The protein below binds the small molecule below.
Small molecule (SMILES): COc1ccccc1/C(=C/c1coc2nc(N)nc(N)c12)CC(C)C

Sequence of chain 1.A:
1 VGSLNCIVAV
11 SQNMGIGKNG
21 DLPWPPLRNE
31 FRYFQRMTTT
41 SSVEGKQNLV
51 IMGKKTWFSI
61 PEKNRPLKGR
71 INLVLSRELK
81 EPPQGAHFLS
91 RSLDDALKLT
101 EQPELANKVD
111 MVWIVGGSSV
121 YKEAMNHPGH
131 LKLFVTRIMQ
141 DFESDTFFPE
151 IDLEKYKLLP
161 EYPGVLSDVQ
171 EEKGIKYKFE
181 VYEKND

Binding-site contacts:
Ligand atom CAA contacts residue PHE34 of chain 1.A at 3.8 Å (hydrophobic).
Ligand atom N3 contacts residue VAL8 of chain 1.A at 3.4 Å.
Ligand atom N1 contacts residue PHE34 of chain 1.A at 3.8 Å.
Ligand atom NAC contacts residue GLU30 of chain 1.A at 2.8 Å (salt-bridge).
Ligand atom CAF contacts residue SER59 of chain 1.A at 3.6 Å.
Ligand atom C2 contacts residue GLU30 of chain 1.A at 3.6 Å.
Ligand atom CAB contacts residue PHE31 of chain 1.A at 3.5 Å (hydrophobic).
Ligand atom CAL contacts residue PHE34 of chain 1.A at 3.6 Å (hydrophobic).
Ligand atom CAI contacts residue SER59 of chain 1.A at 3.5 Å.
Ligand atom N3 contacts residue ALA9 of chain 1.A at 3.5 Å (h-bond).
Ligand atom OAP contacts residue ILE7 of chain 1.A at 3.1 Å (h-bond).
Ligand atom CAE contacts residue NDP1 of chain 1.B at 3.8 Å.
Ligand atom C2 contacts residue ALA9 of chain 1.A at 3.6 Å (hydrophobic).
Ligand atom C4 contacts residue PHE34 of chain 1.A at 3.4 Å (hydrophobic).
Ligand atom OAP contacts residue NDP1 of chain 1.B at 3.3 Å (h-bond).
Ligand atom OAP contacts residue PHE34 of chain 1.A at 3.6 Å.
Ligand atom NAC contacts residue THR136 of chain 1.A at 3.6 Å (h-bond).
Ligand atom NAC contacts residue VAL8 of chain 1.A at 3.5 Å (h-bond).
Ligand atom OAP contacts residue TYR121 of chain 1.A at 3.7 Å.
Ligand atom CAG contacts residue SER59 of chain 1.A at 3.2 Å.
Ligand atom N3 contacts residue PHE34 of chain 1.A at 3.5 Å.
Ligand atom CAS contacts residue NDP1 of chain 1.B at 3.3 Å.
Ligand atom NAD contacts residue GLU30 of chain 1.A at 3.5 Å (salt-bridge).
Ligand atom C5 contacts residue NDP1 of chain 1.B at 3.4 Å.
Ligand atom N3 contacts residue ILE7 of chain 1.A at 3.6 Å.
Ligand atom C2 contacts residue VAL8 of chain 1.A at 3.6 Å (hydrophobic).
Ligand atom N1 contacts residue GLU30 of chain 1.A at 2.7 Å (salt-bridge).
Ligand atom CAJ contacts residue NDP1 of chain 1.B at 3.2 Å.
Ligand atom OAO contacts residue PHE31 of chain 1.A at 3.8 Å.
Ligand atom N3 contacts residue NDP1 of chain 1.B at 3.8 Å.
Ligand atom C6 contacts residue GLU30 of chain 1.A at 3.5 Å.
Ligand atom OAO contacts residue LEU22 of chain 1.A at 3.6 Å.
Ligand atom NAD contacts residue LEU22 of chain 1.A at 3.8 Å.
Ligand atom OAP contacts residue VAL8 of chain 1.A at 3.8 Å.
Ligand atom NAC contacts residue ALA9 of chain 1.A at 3.8 Å.
Ligand atom C5 contacts residue PHE34 of chain 1.A at 3.8 Å (hydrophobic).
Ligand atom N1 contacts residue ALA9 of chain 1.A at 3.7 Å.
Ligand atom CAJ contacts residue VAL115 of chain 1.A at 3.4 Å (hydrophobic).
Ligand atom CAK contacts residue PHE34 of chain 1.A at 3.6 Å (hydrophobic).
Ligand atom C4 contacts residue NDP1 of chain 1.B at 3.2 Å.